The protein below binds the small molecule below.
Small molecule (SMILES): OC[C@H]1O[C@H](O[C@H]2[C@H](O)[C@@H](O)[C@@H](O[C@H]3[C@H](O)[C@@H](O)[C@@H](O)O[C@@H]3CO)O[C@@H]2CO)[C@H](O)[C@@H](O)[C@@H]1O

Binding-site contacts:
Ligand atom O3 contacts residue LYS16 of chain 2.A at 2.6 Å (salt-bridge).
Ligand atom O5 contacts residue TYR342 of chain 2.A at 3.2 Å.
Ligand atom O1 contacts residue GLU46 of chain 2.A at 2.5 Å (salt-bridge).
Ligand atom O1 contacts residue ARG345 of chain 2.A at 3.4 Å (salt-bridge).
Ligand atom O3 contacts residue ALA64 of chain 2.A at 3.4 Å.
Ligand atom O3 contacts residue ASP66 of chain 2.A at 3.0 Å (salt-bridge).
Ligand atom O4 contacts residue LYS16 of chain 2.A at 3.3 Å (salt-bridge).
Ligand atom C2 contacts residue GLU45 of chain 2.A at 2.9 Å.
Ligand atom O4 contacts residue TYR156 of chain 2.A at 3.5 Å.
Ligand atom O3 contacts residue ARG67 of chain 2.A at 3.2 Å.
Ligand atom C2 contacts residue TRP63 of chain 2.A at 3.5 Å (hydrophobic).
Ligand atom O5 contacts residue TRP341 of chain 2.A at 3.0 Å.
Ligand atom O6 contacts residue ARG345 of chain 2.A at 3.0 Å (salt-bridge).
Ligand atom O2 contacts residue ASP66 of chain 2.A at 2.4 Å (salt-bridge).
Ligand atom O6 contacts residue GLU154 of chain 2.A at 3.1 Å (salt-bridge).
Ligand atom O2 contacts residue GLU45 of chain 2.A at 2.9 Å (salt-bridge).
Ligand atom O3 contacts residue TRP63 of chain 2.A at 3.3 Å (h-bond).
Ligand atom O6 contacts residue PHE157 of chain 2.A at 3.6 Å.
Ligand atom O4 contacts residue TRP341 of chain 2.A at 3.2 Å.
Ligand atom C6 contacts residue GLU154 of chain 2.A at 2.9 Å.
Ligand atom O6 contacts residue TYR156 of chain 2.A at 3.2 Å (h-bond).
Ligand atom O3 contacts residue GLU45 of chain 2.A at 3.7 Å.
Ligand atom O2 contacts residue TYR342 of chain 2.A at 3.0 Å (h-bond).
Ligand atom O3 contacts residue GLU112 of chain 2.A at 2.9 Å (salt-bridge).
Ligand atom C3 contacts residue ASP66 of chain 2.A at 3.5 Å.
Ligand atom O2 contacts residue TRP341 of chain 2.A at 3.5 Å.
Ligand atom O2 contacts residue TRP63 of chain 2.A at 3.5 Å (h-bond).
Ligand atom C5 contacts residue TYR156 of chain 2.A at 3.6 Å (hydrophobic).
Ligand atom C6 contacts residue TYR156 of chain 2.A at 3.3 Å (hydrophobic).
Ligand atom O2 contacts residue ARG67 of chain 2.A at 3.5 Å (salt-bridge).
Ligand atom O6 contacts residue PRO155 of chain 2.A at 3.3 Å.
Ligand atom O1 contacts residue GLU45 of chain 2.A at 3.4 Å (salt-bridge).
Ligand atom O4 contacts residue ASP15 of chain 2.A at 2.5 Å (salt-bridge).
Ligand atom O2 contacts residue GLU46 of chain 2.A at 3.2 Å.
Ligand atom O1 contacts residue TYR342 of chain 2.A at 3.2 Å.
Ligand atom O5 contacts residue TYR156 of chain 2.A at 3.2 Å.
Ligand atom C2 contacts residue ASP66 of chain 2.A at 3.5 Å.
Ligand atom C5 contacts residue TRP341 of chain 2.A at 3.6 Å (hydrophobic).
Ligand atom C1 contacts residue GLU45 of chain 2.A at 3.5 Å.
Ligand atom O2 contacts residue TYR156 of chain 2.A at 3.6 Å.

Sequence of chain 2.A:
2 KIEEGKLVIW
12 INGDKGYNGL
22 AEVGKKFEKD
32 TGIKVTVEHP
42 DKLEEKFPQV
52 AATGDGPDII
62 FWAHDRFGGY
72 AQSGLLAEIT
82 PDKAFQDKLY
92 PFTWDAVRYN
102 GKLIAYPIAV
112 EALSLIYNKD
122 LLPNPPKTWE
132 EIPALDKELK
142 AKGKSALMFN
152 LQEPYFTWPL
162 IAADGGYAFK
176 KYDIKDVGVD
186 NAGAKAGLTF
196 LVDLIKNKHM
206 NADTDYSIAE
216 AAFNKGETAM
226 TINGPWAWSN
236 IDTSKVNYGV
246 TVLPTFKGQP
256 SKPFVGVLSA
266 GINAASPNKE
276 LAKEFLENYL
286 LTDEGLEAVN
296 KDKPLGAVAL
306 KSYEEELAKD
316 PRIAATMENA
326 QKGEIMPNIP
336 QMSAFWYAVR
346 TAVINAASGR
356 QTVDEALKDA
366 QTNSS